Sequence of chain 1.K:
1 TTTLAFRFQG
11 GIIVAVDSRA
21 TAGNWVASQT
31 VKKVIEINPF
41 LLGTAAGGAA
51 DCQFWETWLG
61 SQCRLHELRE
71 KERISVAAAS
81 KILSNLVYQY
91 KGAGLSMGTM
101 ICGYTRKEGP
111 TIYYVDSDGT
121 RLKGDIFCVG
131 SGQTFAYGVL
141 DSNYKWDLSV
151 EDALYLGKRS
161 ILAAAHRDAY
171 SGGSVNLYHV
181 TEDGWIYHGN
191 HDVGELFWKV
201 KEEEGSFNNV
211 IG

This protein binds this small molecule.
Small molecule (SMILES): COc1ccc(C[C@H](NC(=O)[C@H](C)NC(=O)CN2CCOCC2)C(=O)N[C@@H](Cc2ccccc2)[C@@H](O)[C@H](C)CO)cc1

Binding-site contacts:
Ligand atom C10 contacts residue THR1 of chain 1.K at 1.5 Å.
Ligand atom C3 contacts residue ALA49 of chain 1.K at 3.6 Å (hydrophobic).
Ligand atom C7 contacts residue THR1 of chain 1.K at 2.5 Å.
Ligand atom N28 contacts residue ASP126 of chain 1.L at 3.2 Å (salt-bridge).
Ligand atom C8 contacts residue THR1 of chain 1.K at 2.4 Å.
Ligand atom C11 contacts residue THR1 of chain 1.K at 2.5 Å.
Ligand atom C11 contacts residue TYR170 of chain 1.K at 3.2 Å (hydrophobic).
Ligand atom C42 contacts residue GLY48 of chain 1.K at 3.5 Å.
Ligand atom O21 contacts residue GLY47 of chain 1.K at 3.0 Å (h-bond).
Ligand atom O39 contacts residue ALA49 of chain 1.K at 3.1 Å (h-bond).
Ligand atom C4 contacts residue ALA49 of chain 1.K at 3.5 Å (hydrophobic).
Ligand atom C9 contacts residue LYS33 of chain 1.K at 3.6 Å.
Ligand atom O21 contacts residue THR1 of chain 1.K at 2.3 Å (h-bond).
Ligand atom C26 contacts residue THR21 of chain 1.K at 3.5 Å.
Ligand atom C11 contacts residue ARG19 of chain 1.K at 3.2 Å.
Ligand atom C42 contacts residue GLY47 of chain 1.K at 3.5 Å.
Ligand atom C46 contacts residue SER96 of chain 1.K at 3.7 Å.
Ligand atom O49 contacts residue THR21 of chain 1.K at 3.0 Å (h-bond).
Ligand atom C43 contacts residue GLY48 of chain 1.K at 3.6 Å.
Ligand atom C10 contacts residue TYR170 of chain 1.K at 3.5 Å (hydrophobic).
Ligand atom O13 contacts residue MES1 of chain 1.JA at 3.6 Å (h-bond).
Ligand atom C8 contacts residue LYS33 of chain 1.K at 3.7 Å.
Ligand atom O13 contacts residue THR21 of chain 1.K at 3.4 Å (h-bond).
Ligand atom C27 contacts residue THR21 of chain 1.K at 3.3 Å.
Ligand atom C8 contacts residue GLY47 of chain 1.K at 3.6 Å.
Ligand atom C9 contacts residue THR1 of chain 1.K at 1.4 Å.
Ligand atom N22 contacts residue GLY47 of chain 1.K at 2.8 Å (h-bond).
Ligand atom N25 contacts residue THR21 of chain 1.K at 2.8 Å (h-bond).
Ligand atom C3 contacts residue VAL31 of chain 1.K at 3.5 Å (hydrophobic).
Ligand atom C23 contacts residue GLY47 of chain 1.K at 3.6 Å.
Ligand atom C30 contacts residue ASP126 of chain 1.L at 3.4 Å.
Ligand atom O49 contacts residue ALA20 of chain 1.K at 3.3 Å.
Ligand atom C12 contacts residue MES1 of chain 1.JA at 3.2 Å.
Ligand atom O13 contacts residue THR1 of chain 1.K at 3.6 Å.
Ligand atom C24 contacts residue GLY47 of chain 1.K at 3.5 Å.
Ligand atom C12 contacts residue THR1 of chain 1.K at 2.4 Å.
Ligand atom C4 contacts residue VAL31 of chain 1.K at 3.5 Å (hydrophobic).
Ligand atom N22 contacts residue THR1 of chain 1.K at 3.6 Å.
Ligand atom O21 contacts residue MES1 of chain 1.JA at 2.9 Å (h-bond).
Ligand atom C7 contacts residue GLY47 of chain 1.K at 3.5 Å.

Sequence of chain 1.L:
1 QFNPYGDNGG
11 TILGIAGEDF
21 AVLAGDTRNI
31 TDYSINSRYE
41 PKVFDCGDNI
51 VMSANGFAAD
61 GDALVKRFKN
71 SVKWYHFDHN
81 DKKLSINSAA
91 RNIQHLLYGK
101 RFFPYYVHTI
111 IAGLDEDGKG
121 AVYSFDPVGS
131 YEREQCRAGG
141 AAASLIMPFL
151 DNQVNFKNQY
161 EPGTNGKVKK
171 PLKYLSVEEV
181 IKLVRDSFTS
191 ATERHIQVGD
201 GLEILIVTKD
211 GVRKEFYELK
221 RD